Sequence of chain 5.A:
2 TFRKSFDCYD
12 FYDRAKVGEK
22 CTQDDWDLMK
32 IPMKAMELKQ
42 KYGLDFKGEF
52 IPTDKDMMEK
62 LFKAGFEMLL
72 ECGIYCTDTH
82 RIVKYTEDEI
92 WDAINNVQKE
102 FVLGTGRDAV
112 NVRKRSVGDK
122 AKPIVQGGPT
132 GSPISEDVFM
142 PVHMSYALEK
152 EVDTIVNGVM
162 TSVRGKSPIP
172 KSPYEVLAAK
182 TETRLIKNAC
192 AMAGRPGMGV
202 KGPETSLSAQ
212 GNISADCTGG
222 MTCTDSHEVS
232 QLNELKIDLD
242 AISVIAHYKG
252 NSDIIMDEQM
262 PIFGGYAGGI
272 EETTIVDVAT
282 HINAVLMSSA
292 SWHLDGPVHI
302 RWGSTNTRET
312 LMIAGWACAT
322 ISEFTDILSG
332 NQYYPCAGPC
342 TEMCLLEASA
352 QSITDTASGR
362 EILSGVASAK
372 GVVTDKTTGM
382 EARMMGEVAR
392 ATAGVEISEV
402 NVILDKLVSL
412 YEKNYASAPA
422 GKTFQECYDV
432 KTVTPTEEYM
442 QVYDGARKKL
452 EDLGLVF

Binding-site contacts:
Ligand atom C1 contacts residue SER365 of chain 5.A at 3.7 Å.
Ligand atom C2 contacts residue THR131 of chain 5.A at 4.3 Å.
Ligand atom C5 contacts residue GLU259 of chain 5.A at 3.8 Å.
Ligand atom N1 contacts residue GLU259 of chain 5.A at 3.6 Å.
Ligand atom N1 contacts residue GLN333 of chain 5.A at 3.6 Å (h-bond).
Ligand atom N1 contacts residue LEU295 of chain 5.A at 3.7 Å.
Ligand atom C6 contacts residue THR131 of chain 5.A at 3.1 Å.
Ligand atom N1 contacts residue LYS202 of chain 5.A at 2.8 Å (salt-bridge).
Ligand atom C2 contacts residue LYS202 of chain 5.A at 2.4 Å.
Ligand atom O2 contacts residue GLU205 of chain 5.A at 2.6 Å (salt-bridge).
Ligand atom C4 contacts residue LYS202 of chain 5.A at 3.6 Å.
Ligand atom C1 contacts residue LEU295 of chain 5.A at 3.4 Å (hydrophobic).
Ligand atom C2 contacts residue GLN333 of chain 5.A at 3.4 Å.
Ligand atom C3 contacts residue GLY132 of chain 5.A at 4.1 Å.
Ligand atom N2 contacts residue LYS202 of chain 5.A at 3.6 Å (salt-bridge).
Ligand atom C6 contacts residue GLN333 of chain 5.A at 3.4 Å.
Ligand atom C6 contacts residue TYR335 of chain 5.A at 3.1 Å (hydrophobic).
Ligand atom C1 contacts residue LYS202 of chain 5.A at 1.3 Å.
Ligand atom O1 contacts residue LEU295 of chain 5.A at 3.5 Å.
Ligand atom O2 contacts residue LYS202 of chain 5.A at 2.9 Å (salt-bridge).
Ligand atom C4 contacts residue GLY132 of chain 5.A at 4.1 Å.
Ligand atom O2 contacts residue MET257 of chain 5.A at 3.5 Å.
Ligand atom O2 contacts residue GLU229 of chain 5.A at 3.1 Å.
Ligand atom C1 contacts residue VAL157 of chain 5.A at 3.5 Å (hydrophobic).
Ligand atom N2 contacts residue GLU205 of chain 5.A at 2.7 Å (salt-bridge).
Ligand atom O1 contacts residue VAL157 of chain 5.A at 3.3 Å.
Ligand atom C3 contacts residue VAL157 of chain 5.A at 4.3 Å (hydrophobic).
Ligand atom N2 contacts residue GLU259 of chain 5.A at 4.0 Å.
Ligand atom C5 contacts residue GLU205 of chain 5.A at 3.3 Å.
Ligand atom C4 contacts residue GLU205 of chain 5.A at 3.0 Å.
Ligand atom O1 contacts residue LYS202 of chain 5.A at 2.3 Å (salt-bridge).
Ligand atom O1 contacts residue THR131 of chain 5.A at 4.0 Å.
Ligand atom N2 contacts residue GLU229 of chain 5.A at 3.9 Å.
Ligand atom O1 contacts residue SER365 of chain 5.A at 2.6 Å (h-bond).
Ligand atom C3 contacts residue GLN333 of chain 5.A at 4.1 Å.
Ligand atom C3 contacts residue LYS202 of chain 5.A at 3.3 Å.
Ligand atom O1 contacts residue GLN333 of chain 5.A at 4.2 Å.
Ligand atom C5 contacts residue LYS202 of chain 5.A at 3.5 Å.
Ligand atom C2 contacts residue LEU295 of chain 5.A at 3.7 Å (hydrophobic).
Ligand atom C3 contacts residue THR131 of chain 5.A at 3.7 Å.

A small-molecule ligand and the protein it binds are described below.
Small molecule (SMILES): C[C@@H]1C[C@@H](NO)N[C@H]1C(=O)O